Sequence of chain 20.A:
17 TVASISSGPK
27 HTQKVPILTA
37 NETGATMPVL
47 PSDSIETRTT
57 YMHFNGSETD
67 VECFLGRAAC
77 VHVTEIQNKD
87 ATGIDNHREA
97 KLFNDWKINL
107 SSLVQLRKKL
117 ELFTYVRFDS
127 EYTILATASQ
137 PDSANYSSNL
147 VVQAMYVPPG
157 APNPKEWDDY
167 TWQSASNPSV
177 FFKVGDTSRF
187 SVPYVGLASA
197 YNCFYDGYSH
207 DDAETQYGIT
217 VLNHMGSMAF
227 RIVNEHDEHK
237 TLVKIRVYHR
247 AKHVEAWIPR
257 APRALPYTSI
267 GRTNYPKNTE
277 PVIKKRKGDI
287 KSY

Binding-site contacts:
Ligand atom C3 contacts residue PHE186 of chain 20.A at 3.8 Å (hydrophobic).
Ligand atom C2C contacts residue TYR152 of chain 20.A at 4.0 Å (hydrophobic).
Ligand atom C5 contacts residue PHE186 of chain 20.A at 3.7 Å (hydrophobic).
Ligand atom C5B contacts residue TYR197 of chain 20.A at 3.7 Å (hydrophobic).
Ligand atom C4 contacts residue TYR152 of chain 20.A at 3.9 Å (hydrophobic).
Ligand atom C31 contacts residue PRO174 of chain 20.A at 3.4 Å (hydrophobic).
Ligand atom C5 contacts residue MET224 of chain 20.A at 4.0 Å (hydrophobic).
Ligand atom C5B contacts residue LEU106 of chain 20.A at 4.0 Å (hydrophobic).
Ligand atom O1B contacts residue MET221 of chain 20.A at 3.7 Å.
Ligand atom N3A contacts residue ASN219 of chain 20.A at 3.8 Å.
Ligand atom O1 contacts residue PHE186 of chain 20.A at 3.7 Å.
Ligand atom C2C contacts residue VAL188 of chain 20.A at 3.4 Å (hydrophobic).
Ligand atom C5 contacts residue TYR152 of chain 20.A at 3.8 Å (hydrophobic).
Ligand atom C7C contacts residue TYR128 of chain 20.A at 3.7 Å (hydrophobic).
Ligand atom C1C contacts residue MET224 of chain 20.A at 3.4 Å (hydrophobic).
Ligand atom C4 contacts residue PHE186 of chain 20.A at 3.5 Å (hydrophobic).
Ligand atom C3 contacts residue PRO174 of chain 20.A at 3.8 Å (hydrophobic).
Ligand atom C3C contacts residue VAL188 of chain 20.A at 3.2 Å (hydrophobic).
Ligand atom O1 contacts residue VAL188 of chain 20.A at 3.8 Å.
Ligand atom C2B contacts residue MET221 of chain 20.A at 3.6 Å (hydrophobic).
Ligand atom C6C contacts residue VAL191 of chain 20.A at 3.5 Å (hydrophobic).
Ligand atom N2 contacts residue ALA24 of chain 20.C at 3.3 Å.
Ligand atom N2 contacts residue PRO174 of chain 20.A at 3.9 Å.
Ligand atom O1 contacts residue ALA24 of chain 20.C at 3.6 Å.
Ligand atom C31 contacts residue SER175 of chain 20.A at 3.6 Å.
Ligand atom C6B contacts residue TYR197 of chain 20.A at 3.5 Å (hydrophobic).
Ligand atom C5C contacts residue TYR128 of chain 20.A at 3.6 Å (hydrophobic).
Ligand atom C31 contacts residue VAL176 of chain 20.A at 3.3 Å (hydrophobic).
Ligand atom O1 contacts residue TYR152 of chain 20.A at 4.0 Å.
Ligand atom CM2 contacts residue LEU116 of chain 20.A at 3.6 Å (hydrophobic).
Ligand atom C5A contacts residue CYS199 of chain 20.A at 3.9 Å (hydrophobic).
Ligand atom C4A contacts residue ILE215 of chain 20.A at 3.9 Å (hydrophobic).
Ligand atom C4A contacts residue ASN219 of chain 20.A at 3.9 Å.
Ligand atom C5C contacts residue ILE104 of chain 20.A at 4.0 Å (hydrophobic).
Ligand atom C31 contacts residue ALA150 of chain 20.A at 3.8 Å (hydrophobic).
Ligand atom C4C contacts residue VAL188 of chain 20.A at 3.9 Å (hydrophobic).
Ligand atom N2 contacts residue PHE186 of chain 20.A at 3.9 Å.
Ligand atom C4 contacts residue MET224 of chain 20.A at 4.0 Å (hydrophobic).
Ligand atom C4A contacts residue ASN198 of chain 20.A at 4.0 Å.
Ligand atom C1B contacts residue MET221 of chain 20.A at 3.7 Å (hydrophobic).

Sequence of chain 20.C:
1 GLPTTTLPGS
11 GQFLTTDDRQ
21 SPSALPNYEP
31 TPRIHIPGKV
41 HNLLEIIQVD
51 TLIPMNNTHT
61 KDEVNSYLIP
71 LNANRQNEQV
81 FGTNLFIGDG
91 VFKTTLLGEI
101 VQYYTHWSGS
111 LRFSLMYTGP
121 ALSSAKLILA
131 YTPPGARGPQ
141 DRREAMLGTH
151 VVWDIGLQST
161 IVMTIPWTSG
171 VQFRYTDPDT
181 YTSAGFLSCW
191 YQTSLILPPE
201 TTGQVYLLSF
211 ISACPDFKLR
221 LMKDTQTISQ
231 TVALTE

A protein and the small-molecule ligand that binds it are described below.
Small molecule (SMILES): CC[C@H]1COC(c2ccc(OCCCCCCCc3cc(C)no3)cc2)=N1